Binding-site contacts:
Ligand atom C25 contacts residue ALA54 of chain 1.A at 3.6 Å (hydrophobic).
Ligand atom C25 contacts residue ASN50 of chain 1.A at 3.6 Å.
Ligand atom O12 contacts residue ASN50 of chain 1.A at 2.7 Å (h-bond).
Ligand atom C29 contacts residue GLN131 of chain 1.A at 3.1 Å.
Ligand atom C29 contacts residue ASP53 of chain 1.A at 3.7 Å.
Ligand atom F31 contacts residue GLN131 of chain 1.A at 3.4 Å.
Ligand atom C22 contacts residue GLY93 of chain 1.A at 3.5 Å.
Ligand atom C22 contacts residue ALA54 of chain 1.A at 3.6 Å (hydrophobic).
Ligand atom C08 contacts residue THR182 of chain 1.A at 3.6 Å.
Ligand atom F30 contacts residue VAL148 of chain 1.A at 3.4 Å.
Ligand atom C26 contacts residue ILE92 of chain 1.A at 3.6 Å (hydrophobic).
Ligand atom O07 contacts residue THR182 of chain 1.A at 3.5 Å.
Ligand atom C11 contacts residue ILE184 of chain 1.A at 3.5 Å (hydrophobic).
Ligand atom C19 contacts residue PHE132 of chain 1.A at 3.5 Å (hydrophobic).
Ligand atom O09 contacts residue GLY93 of chain 1.A at 3.7 Å.
Ligand atom C18 contacts residue PHE132 of chain 1.A at 3.4 Å (hydrophobic).
Ligand atom C03 contacts residue ALA51 of chain 1.A at 3.8 Å (hydrophobic).
Ligand atom N13 contacts residue ILE184 of chain 1.A at 3.4 Å.
Ligand atom O07 contacts residue ALA54 of chain 1.A at 3.3 Å.
Ligand atom C21 contacts residue PHE136 of chain 1.A at 3.4 Å (hydrophobic).
Ligand atom F30 contacts residue LEU99 of chain 1.A at 3.4 Å.
Ligand atom O07 contacts residue ASP89 of chain 1.A at 2.5 Å (salt-bridge).
Ligand atom C11 contacts residue ASN50 of chain 1.A at 3.6 Å.
Ligand atom O09 contacts residue MET94 of chain 1.A at 3.3 Å.
Ligand atom F30 contacts residue PHE132 of chain 1.A at 3.7 Å.
Ligand atom C03 contacts residue ASP89 of chain 1.A at 3.3 Å.
Ligand atom C20 contacts residue PHE136 of chain 1.A at 3.5 Å (hydrophobic).
Ligand atom N10 contacts residue ALA54 of chain 1.A at 3.5 Å.
Ligand atom C15 contacts residue PHE132 of chain 1.A at 3.6 Å (hydrophobic).
Ligand atom C02 contacts residue THR182 of chain 1.A at 3.7 Å.
Ligand atom C24 contacts residue ALA54 of chain 1.A at 3.7 Å (hydrophobic).
Ligand atom C04 contacts residue ASN50 of chain 1.A at 3.7 Å.
Ligand atom O12 contacts residue LEU47 of chain 1.A at 3.4 Å.
Ligand atom C14 contacts residue ILE184 of chain 1.A at 3.5 Å (hydrophobic).
Ligand atom F30 contacts residue MET94 of chain 1.A at 3.2 Å.
Ligand atom C04 contacts residue ILE184 of chain 1.A at 3.5 Å (hydrophobic).
Ligand atom C05 contacts residue ILE184 of chain 1.A at 3.7 Å (hydrophobic).
Ligand atom O09 contacts residue THR182 of chain 1.A at 2.7 Å (h-bond).
Ligand atom C20 contacts residue TRP162 of chain 1.A at 3.6 Å (hydrophobic).
Ligand atom C02 contacts residue ASP89 of chain 1.A at 3.3 Å.

The small molecule below binds the protein below.
Small molecule (SMILES): O=C(c1ccc(O)c(C(=O)n2cc3ccc(F)cc3c2)c1)n1cc2cccc(F)c2c1

Sequence of chain 1.A:
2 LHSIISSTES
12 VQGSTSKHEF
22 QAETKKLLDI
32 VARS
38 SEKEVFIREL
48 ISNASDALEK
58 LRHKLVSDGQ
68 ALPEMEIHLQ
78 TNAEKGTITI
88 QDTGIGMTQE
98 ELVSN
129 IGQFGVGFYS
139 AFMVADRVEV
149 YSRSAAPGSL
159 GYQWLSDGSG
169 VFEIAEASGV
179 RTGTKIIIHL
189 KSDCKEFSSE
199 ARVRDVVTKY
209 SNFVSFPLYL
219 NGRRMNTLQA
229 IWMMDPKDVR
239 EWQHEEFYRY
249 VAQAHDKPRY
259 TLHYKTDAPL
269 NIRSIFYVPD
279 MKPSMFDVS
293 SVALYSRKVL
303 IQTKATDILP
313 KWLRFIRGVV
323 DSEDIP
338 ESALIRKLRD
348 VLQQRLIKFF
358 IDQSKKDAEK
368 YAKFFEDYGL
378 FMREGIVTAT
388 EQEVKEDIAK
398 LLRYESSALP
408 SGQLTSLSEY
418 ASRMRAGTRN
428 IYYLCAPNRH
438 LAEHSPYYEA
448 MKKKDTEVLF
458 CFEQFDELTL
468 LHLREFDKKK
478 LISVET